Binding-site contacts:
Ligand atom CAN contacts residue GLN150 of chain 1.E at 3.8 Å.
Ligand atom OAW contacts residue GLU305 of chain 1.E at 3.9 Å.
Ligand atom OAE contacts residue 98U2 of chain 1.N at 3.5 Å.
Ligand atom CBO contacts residue 98U2 of chain 1.N at 4.3 Å.
Ligand atom OAH contacts residue SER279 of chain 1.E at 4.4 Å.
Ligand atom OAH contacts residue GLN150 of chain 1.E at 3.0 Å (h-bond).
Ligand atom OAQ contacts residue LYS311 of chain 1.E at 2.9 Å (salt-bridge).
Ligand atom CAY contacts residue 98U2 of chain 1.N at 4.3 Å.
Ligand atom OAQ contacts residue ILE276 of chain 1.E at 4.3 Å.
Ligand atom OAI contacts residue GLU305 of chain 1.E at 4.0 Å.
Ligand atom CAC contacts residue GLU305 of chain 1.E at 3.5 Å.
Ligand atom OAE contacts residue LYS311 of chain 1.E at 2.8 Å (salt-bridge).
Ligand atom CBO contacts residue GLY306 of chain 1.E at 4.4 Å.
Ligand atom CAY contacts residue ILE276 of chain 1.E at 3.7 Å (hydrophobic).
Ligand atom CBN contacts residue ILE276 of chain 1.E at 4.3 Å (hydrophobic).
Ligand atom OAH contacts residue ILE276 of chain 1.E at 3.9 Å.
Ligand atom OAQ contacts residue 98U2 of chain 1.N at 2.3 Å (h-bond).
Ligand atom CBO contacts residue GLU305 of chain 1.E at 4.2 Å.
Ligand atom OAW contacts residue 98U2 of chain 1.N at 2.9 Å (h-bond).
Ligand atom CAC contacts residue GLY306 of chain 1.E at 3.8 Å.
Ligand atom CBA contacts residue ILE276 of chain 1.E at 3.8 Å (hydrophobic).
Ligand atom CBN contacts residue GLY306 of chain 1.E at 4.0 Å.
Ligand atom OAW contacts residue GLY306 of chain 1.E at 3.6 Å.
Ligand atom CAY contacts residue GLN150 of chain 1.E at 3.9 Å.
Ligand atom CBA contacts residue LYS311 of chain 1.E at 3.7 Å.
Ligand atom CBJ contacts residue 98U2 of chain 1.N at 1.4 Å.
Ligand atom CBN contacts residue 98U2 of chain 1.N at 2.4 Å.
Ligand atom OAI contacts residue 98U2 of chain 1.N at 4.4 Å.
Ligand atom CAN contacts residue ILE276 of chain 1.E at 4.0 Å (hydrophobic).
Ligand atom CBA contacts residue GLN150 of chain 1.E at 4.3 Å.
Ligand atom CAC contacts residue THR275 of chain 1.E at 4.1 Å.
Ligand atom CAN contacts residue 98U2 of chain 1.N at 4.1 Å.
Ligand atom CAY contacts residue LYS311 of chain 1.E at 3.5 Å.
Ligand atom CAC contacts residue ARG307 of chain 1.E at 4.0 Å.
Ligand atom CBJ contacts residue LYS311 of chain 1.E at 3.9 Å.
Ligand atom CBA contacts residue 98U2 of chain 1.N at 3.6 Å.
Ligand atom OAE contacts residue ILE276 of chain 1.E at 4.1 Å.
Ligand atom CBD contacts residue 98U2 of chain 1.N at 3.7 Å.

A protein and the small-molecule ligand that binds it are described below.
Small molecule (SMILES): C[C@@]1(C(=O)O)O[C@H]2C=C(C(=O)O)OC[C@@H]2O1

Sequence of chain 1.E:
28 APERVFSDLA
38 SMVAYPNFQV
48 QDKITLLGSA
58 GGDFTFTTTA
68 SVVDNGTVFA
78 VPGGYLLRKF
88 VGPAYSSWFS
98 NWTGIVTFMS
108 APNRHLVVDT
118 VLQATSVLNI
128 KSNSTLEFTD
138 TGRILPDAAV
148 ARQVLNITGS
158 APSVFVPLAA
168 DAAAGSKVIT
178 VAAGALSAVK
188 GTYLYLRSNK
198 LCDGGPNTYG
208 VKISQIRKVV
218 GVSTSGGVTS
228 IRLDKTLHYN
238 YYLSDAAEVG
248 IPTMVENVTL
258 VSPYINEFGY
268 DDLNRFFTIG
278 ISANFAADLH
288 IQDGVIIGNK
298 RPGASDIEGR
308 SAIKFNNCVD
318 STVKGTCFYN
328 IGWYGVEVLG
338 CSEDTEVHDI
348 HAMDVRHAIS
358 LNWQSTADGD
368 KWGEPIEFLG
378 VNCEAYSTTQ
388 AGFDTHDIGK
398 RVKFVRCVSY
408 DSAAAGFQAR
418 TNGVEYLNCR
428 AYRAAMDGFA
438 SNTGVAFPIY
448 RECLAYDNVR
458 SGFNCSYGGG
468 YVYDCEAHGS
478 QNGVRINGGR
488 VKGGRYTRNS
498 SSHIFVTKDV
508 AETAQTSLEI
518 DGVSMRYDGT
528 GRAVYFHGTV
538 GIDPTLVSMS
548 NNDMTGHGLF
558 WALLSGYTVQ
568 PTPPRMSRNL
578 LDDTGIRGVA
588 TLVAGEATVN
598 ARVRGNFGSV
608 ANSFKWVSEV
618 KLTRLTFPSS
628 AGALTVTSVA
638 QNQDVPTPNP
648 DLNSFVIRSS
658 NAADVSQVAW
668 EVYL